Sequence of chain 4.A:
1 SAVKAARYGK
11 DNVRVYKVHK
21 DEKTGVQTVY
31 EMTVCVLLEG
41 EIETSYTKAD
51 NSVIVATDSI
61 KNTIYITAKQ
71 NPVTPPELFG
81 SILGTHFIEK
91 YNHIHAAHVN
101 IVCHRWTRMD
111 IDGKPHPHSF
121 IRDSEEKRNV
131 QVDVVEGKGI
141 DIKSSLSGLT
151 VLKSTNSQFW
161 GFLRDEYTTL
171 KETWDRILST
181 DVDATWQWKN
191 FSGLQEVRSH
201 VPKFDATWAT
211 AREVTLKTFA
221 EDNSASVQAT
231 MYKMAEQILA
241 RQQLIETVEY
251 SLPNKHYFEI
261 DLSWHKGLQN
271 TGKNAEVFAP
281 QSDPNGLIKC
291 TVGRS

This small molecule binds to this protein.
Small molecule (SMILES): O=c1[nH]c(=O)c2nn[nH]c2[nH]1

Binding-site contacts:
Ligand atom N8 contacts residue THR57 of chain 3.A at 3.3 Å (h-bond).
Ligand atom C2 contacts residue PHE159 of chain 4.A at 3.6 Å (hydrophobic).
Ligand atom O6 contacts residue TYR8 of chain 3.A at 3.6 Å.
Ligand atom O2 contacts residue PHE159 of chain 4.A at 3.8 Å.
Ligand atom N3 contacts residue PHE159 of chain 4.A at 3.6 Å.
Ligand atom O2 contacts residue GLN228 of chain 4.A at 3.7 Å.
Ligand atom O6 contacts residue PHE159 of chain 4.A at 4.0 Å.
Ligand atom N9 contacts residue ARG176 of chain 4.A at 3.8 Å.
Ligand atom C5 contacts residue THR57 of chain 3.A at 4.0 Å.
Ligand atom C2 contacts residue ARG176 of chain 4.A at 3.5 Å.
Ligand atom N8 contacts residue PHE159 of chain 4.A at 3.5 Å.
Ligand atom N7 contacts residue PHE159 of chain 4.A at 3.5 Å.
Ligand atom O6 contacts residue GLN228 of chain 4.A at 2.9 Å (h-bond).
Ligand atom C6 contacts residue GLN228 of chain 4.A at 3.7 Å.
Ligand atom C4 contacts residue ARG176 of chain 4.A at 3.8 Å.
Ligand atom C2 contacts residue GLN228 of chain 4.A at 3.7 Å.
Ligand atom C5 contacts residue PHE159 of chain 4.A at 3.4 Å (hydrophobic).
Ligand atom O2 contacts residue SER226 of chain 4.A at 3.5 Å.
Ligand atom O6 contacts residue THR57 of chain 3.A at 3.8 Å.
Ligand atom N3 contacts residue ARG176 of chain 4.A at 3.0 Å (salt-bridge).
Ligand atom N3 contacts residue ASN254 of chain 4.A at 3.3 Å (h-bond).
Ligand atom C2 contacts residue ASN254 of chain 4.A at 3.8 Å.
Ligand atom N9 contacts residue THR57 of chain 3.A at 4.0 Å.
Ligand atom N1 contacts residue PHE159 of chain 4.A at 3.6 Å.
Ligand atom N7 contacts residue THR57 of chain 3.A at 2.8 Å (h-bond).
Ligand atom C2 contacts residue VAL227 of chain 4.A at 3.9 Å (hydrophobic).
Ligand atom C4 contacts residue PHE159 of chain 4.A at 3.4 Å (hydrophobic).
Ligand atom O2 contacts residue ASN254 of chain 4.A at 4.1 Å.
Ligand atom N9 contacts residue PHE159 of chain 4.A at 3.5 Å.
Ligand atom N7 contacts residue ALA56 of chain 3.A at 3.5 Å.
Ligand atom N1 contacts residue GLN228 of chain 4.A at 2.9 Å (h-bond).
Ligand atom O2 contacts residue VAL227 of chain 4.A at 2.8 Å (h-bond).
Ligand atom N8 contacts residue LEU170 of chain 4.A at 3.8 Å.
Ligand atom C6 contacts residue PHE159 of chain 4.A at 3.4 Å (hydrophobic).
Ligand atom N8 contacts residue ALA56 of chain 3.A at 3.7 Å.
Ligand atom C4 contacts residue ASN254 of chain 4.A at 3.8 Å.
Ligand atom N9 contacts residue LEU170 of chain 4.A at 4.0 Å.
Ligand atom O2 contacts residue ARG176 of chain 4.A at 2.8 Å (salt-bridge).
Ligand atom O6 contacts residue ILE54 of chain 3.A at 3.5 Å.
Ligand atom N8 contacts residue ASP58 of chain 3.A at 4.0 Å.

Sequence of chain 3.A:
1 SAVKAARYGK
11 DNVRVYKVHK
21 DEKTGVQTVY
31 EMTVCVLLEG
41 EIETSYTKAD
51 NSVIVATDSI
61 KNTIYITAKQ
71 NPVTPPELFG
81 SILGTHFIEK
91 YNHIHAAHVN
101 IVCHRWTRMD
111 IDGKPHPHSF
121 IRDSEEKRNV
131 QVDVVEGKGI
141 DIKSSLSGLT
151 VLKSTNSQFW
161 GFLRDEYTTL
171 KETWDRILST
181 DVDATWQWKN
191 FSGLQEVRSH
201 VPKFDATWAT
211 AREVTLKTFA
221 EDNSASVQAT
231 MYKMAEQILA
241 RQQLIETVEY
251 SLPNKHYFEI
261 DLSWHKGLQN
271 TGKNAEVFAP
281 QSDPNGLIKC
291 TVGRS